Binding-site contacts:
Ligand atom C4 contacts residue TRP86 of chain 3.A at 3.8 Å (hydrophobic).
Ligand atom C10 contacts residue HIS447 of chain 3.A at 3.5 Å.
Ligand atom CL1 contacts residue TYR337 of chain 3.A at 3.3 Å.
Ligand atom C14 contacts residue TRP86 of chain 3.A at 3.6 Å (hydrophobic).
Ligand atom CL1 contacts residue TRP439 of chain 3.A at 3.4 Å.
Ligand atom C17 contacts residue TRP439 of chain 3.A at 3.3 Å (hydrophobic).
Ligand atom C3 contacts residue TRP86 of chain 3.A at 3.7 Å (hydrophobic).
Ligand atom C7 contacts residue HIS447 of chain 3.A at 3.7 Å.
Ligand atom C2 contacts residue HIS447 of chain 3.A at 3.4 Å.
Ligand atom C7 contacts residue SER203 of chain 3.A at 3.4 Å.
Ligand atom C6 contacts residue GLU202 of chain 3.A at 3.9 Å.
Ligand atom C10 contacts residue PHE338 of chain 3.A at 3.9 Å (hydrophobic).
Ligand atom C3 contacts residue HIS447 of chain 3.A at 3.6 Å.
Ligand atom C8 contacts residue GLY121 of chain 3.A at 3.6 Å.
Ligand atom C14 contacts residue TYR337 of chain 3.A at 3.8 Å (hydrophobic).
Ligand atom C15 contacts residue TRP86 of chain 3.A at 3.5 Å (hydrophobic).
Ligand atom C18 contacts residue TYR337 of chain 3.A at 3.5 Å (hydrophobic).
Ligand atom C16 contacts residue TRP86 of chain 3.A at 3.9 Å (hydrophobic).
Ligand atom C10 contacts residue SER203 of chain 3.A at 3.1 Å.
Ligand atom N1 contacts residue HIS447 of chain 3.A at 2.8 Å (h-bond).
Ligand atom C17 contacts residue TYR337 of chain 3.A at 3.5 Å (hydrophobic).
Ligand atom C7 contacts residue GLY121 of chain 3.A at 3.9 Å.
Ligand atom N1 contacts residue TYR337 of chain 3.A at 3.9 Å.
Ligand atom C2 contacts residue TYR449 of chain 3.A at 3.8 Å (hydrophobic).
Ligand atom O1 contacts residue GLY121 of chain 3.A at 3.6 Å (h-bond).
Ligand atom C4 contacts residue HIS447 of chain 3.A at 3.8 Å.
Ligand atom O1 contacts residue GLY122 of chain 3.A at 3.0 Å (h-bond).
Ligand atom C13 contacts residue TRP86 of chain 3.A at 3.6 Å (hydrophobic).
Ligand atom O1 contacts residue SER203 of chain 3.A at 2.3 Å (h-bond).
Ligand atom N2 contacts residue TRP86 of chain 3.A at 3.7 Å.
Ligand atom C9 contacts residue GLY121 of chain 3.A at 3.6 Å.
Ligand atom C3 contacts residue TYR337 of chain 3.A at 3.6 Å (hydrophobic).
Ligand atom C12 contacts residue TRP86 of chain 3.A at 3.6 Å (hydrophobic).
Ligand atom C15 contacts residue TYR337 of chain 3.A at 3.6 Å (hydrophobic).
Ligand atom C5 contacts residue HIS447 of chain 3.A at 3.8 Å.
Ligand atom N1 contacts residue TRP86 of chain 3.A at 3.6 Å.
Ligand atom C5 contacts residue TRP86 of chain 3.A at 3.8 Å (hydrophobic).
Ligand atom C1 contacts residue TYR337 of chain 3.A at 3.5 Å (hydrophobic).
Ligand atom C16 contacts residue TYR337 of chain 3.A at 3.6 Å (hydrophobic).
Ligand atom C2 contacts residue TYR337 of chain 3.A at 3.5 Å (hydrophobic).

This protein binds this small molecule.
Small molecule (SMILES): Nc1c2c(nc3cc(Cl)ccc13)C[C@H]1C=C(CCO)C[C@@H]2C1

Sequence of chain 3.A:
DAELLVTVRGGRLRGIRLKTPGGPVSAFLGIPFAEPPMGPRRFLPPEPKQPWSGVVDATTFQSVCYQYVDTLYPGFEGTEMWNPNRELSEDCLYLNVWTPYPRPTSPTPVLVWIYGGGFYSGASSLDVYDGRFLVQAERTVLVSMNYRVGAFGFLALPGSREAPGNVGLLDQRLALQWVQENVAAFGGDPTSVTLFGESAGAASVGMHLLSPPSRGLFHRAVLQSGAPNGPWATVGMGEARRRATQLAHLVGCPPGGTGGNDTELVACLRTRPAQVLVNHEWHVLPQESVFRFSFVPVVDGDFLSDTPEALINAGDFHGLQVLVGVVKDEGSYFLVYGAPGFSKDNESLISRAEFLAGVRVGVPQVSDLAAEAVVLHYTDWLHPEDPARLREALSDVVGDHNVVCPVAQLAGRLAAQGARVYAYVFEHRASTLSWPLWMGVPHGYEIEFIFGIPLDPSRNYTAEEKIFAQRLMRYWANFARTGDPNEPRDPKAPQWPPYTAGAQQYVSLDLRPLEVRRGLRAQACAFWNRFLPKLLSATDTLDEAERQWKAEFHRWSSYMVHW